Binding-site contacts:
Ligand atom F2 contacts residue ILE788 of chain 1.A at 3.9 Å.
Ligand atom C25 contacts residue MET970 of chain 1.A at 3.6 Å (hydrophobic).
Ligand atom F3 contacts residue LEU810 of chain 1.A at 3.4 Å.
Ligand atom N43 contacts residue LYS812 of chain 1.A at 3.9 Å.
Ligand atom C32 contacts residue TRP864 of chain 1.A at 3.6 Å (hydrophobic).
Ligand atom N8 contacts residue MET970 of chain 1.A at 3.5 Å.
Ligand atom C31 contacts residue TRP864 of chain 1.A at 3.2 Å (hydrophobic).
Ligand atom C31 contacts residue CYS868 of chain 1.A at 3.3 Å (hydrophobic).
Ligand atom C40 contacts residue ILE981 of chain 1.A at 3.8 Å (hydrophobic).
Ligand atom C32 contacts residue CYS868 of chain 1.A at 3.3 Å (hydrophobic).
Ligand atom C30 contacts residue MET970 of chain 1.A at 3.8 Å (hydrophobic).
Ligand atom C21 contacts residue MET970 of chain 1.A at 3.3 Å (hydrophobic).
Ligand atom C18 contacts residue ILE981 of chain 1.A at 3.7 Å (hydrophobic).
Ligand atom C26 contacts residue MET970 of chain 1.A at 3.7 Å (hydrophobic).
Ligand atom C38 contacts residue ILE981 of chain 1.A at 3.5 Å (hydrophobic).
Ligand atom N8 contacts residue TRP864 of chain 1.A at 3.8 Å.
Ligand atom C26 contacts residue TRP864 of chain 1.A at 3.5 Å (hydrophobic).
Ligand atom C18 contacts residue SER967 of chain 1.A at 3.8 Å.
Ligand atom C21 contacts residue ILE981 of chain 1.A at 3.9 Å (hydrophobic).
Ligand atom C39 contacts residue ILE862 of chain 1.A at 3.6 Å (hydrophobic).
Ligand atom N9 contacts residue TRP864 of chain 1.A at 3.8 Å.
Ligand atom C27 contacts residue TRP864 of chain 1.A at 3.8 Å (hydrophobic).
Ligand atom C24 contacts residue LEU810 of chain 1.A at 4.0 Å (hydrophobic).
Ligand atom N10 contacts residue ILE862 of chain 1.A at 3.5 Å.
Ligand atom C23 contacts residue TRP864 of chain 1.A at 3.7 Å (hydrophobic).
Ligand atom C36 contacts residue ILE862 of chain 1.A at 3.4 Å (hydrophobic).
Ligand atom C33 contacts residue ILE981 of chain 1.A at 3.9 Å (hydrophobic).
Ligand atom C23 contacts residue MET970 of chain 1.A at 3.5 Å (hydrophobic).
Ligand atom C35 contacts residue GLY863 of chain 1.A at 3.4 Å.
Ligand atom N9 contacts residue VAL865 of chain 1.A at 2.9 Å (h-bond).
Ligand atom C36 contacts residue ILE981 of chain 1.A at 4.0 Å (hydrophobic).
Ligand atom C34 contacts residue VAL865 of chain 1.A at 3.1 Å (hydrophobic).
Ligand atom F1 contacts residue LEU810 of chain 1.A at 3.5 Å.
Ligand atom C21 contacts residue THR870 of chain 1.A at 3.6 Å.
Ligand atom C30 contacts residue LEU810 of chain 1.A at 3.9 Å (hydrophobic).
Ligand atom C33 contacts residue LEU810 of chain 1.A at 3.9 Å (hydrophobic).
Ligand atom C34 contacts residue TRP864 of chain 1.A at 3.6 Å (hydrophobic).
Ligand atom C25 contacts residue TRP864 of chain 1.A at 3.9 Å (hydrophobic).
Ligand atom N43 contacts residue GLU815 of chain 1.A at 3.6 Å.
Ligand atom C19 contacts residue MET970 of chain 1.A at 3.7 Å (hydrophobic).

A small-molecule ligand and the protein it binds are described below.
Small molecule (SMILES): Nc1ccc(-c2ccc3ncc4ccc(=O)n(-c5cccc(C(F)(F)F)c5)c4c3c2)cn1

Sequence of chain 1.A:
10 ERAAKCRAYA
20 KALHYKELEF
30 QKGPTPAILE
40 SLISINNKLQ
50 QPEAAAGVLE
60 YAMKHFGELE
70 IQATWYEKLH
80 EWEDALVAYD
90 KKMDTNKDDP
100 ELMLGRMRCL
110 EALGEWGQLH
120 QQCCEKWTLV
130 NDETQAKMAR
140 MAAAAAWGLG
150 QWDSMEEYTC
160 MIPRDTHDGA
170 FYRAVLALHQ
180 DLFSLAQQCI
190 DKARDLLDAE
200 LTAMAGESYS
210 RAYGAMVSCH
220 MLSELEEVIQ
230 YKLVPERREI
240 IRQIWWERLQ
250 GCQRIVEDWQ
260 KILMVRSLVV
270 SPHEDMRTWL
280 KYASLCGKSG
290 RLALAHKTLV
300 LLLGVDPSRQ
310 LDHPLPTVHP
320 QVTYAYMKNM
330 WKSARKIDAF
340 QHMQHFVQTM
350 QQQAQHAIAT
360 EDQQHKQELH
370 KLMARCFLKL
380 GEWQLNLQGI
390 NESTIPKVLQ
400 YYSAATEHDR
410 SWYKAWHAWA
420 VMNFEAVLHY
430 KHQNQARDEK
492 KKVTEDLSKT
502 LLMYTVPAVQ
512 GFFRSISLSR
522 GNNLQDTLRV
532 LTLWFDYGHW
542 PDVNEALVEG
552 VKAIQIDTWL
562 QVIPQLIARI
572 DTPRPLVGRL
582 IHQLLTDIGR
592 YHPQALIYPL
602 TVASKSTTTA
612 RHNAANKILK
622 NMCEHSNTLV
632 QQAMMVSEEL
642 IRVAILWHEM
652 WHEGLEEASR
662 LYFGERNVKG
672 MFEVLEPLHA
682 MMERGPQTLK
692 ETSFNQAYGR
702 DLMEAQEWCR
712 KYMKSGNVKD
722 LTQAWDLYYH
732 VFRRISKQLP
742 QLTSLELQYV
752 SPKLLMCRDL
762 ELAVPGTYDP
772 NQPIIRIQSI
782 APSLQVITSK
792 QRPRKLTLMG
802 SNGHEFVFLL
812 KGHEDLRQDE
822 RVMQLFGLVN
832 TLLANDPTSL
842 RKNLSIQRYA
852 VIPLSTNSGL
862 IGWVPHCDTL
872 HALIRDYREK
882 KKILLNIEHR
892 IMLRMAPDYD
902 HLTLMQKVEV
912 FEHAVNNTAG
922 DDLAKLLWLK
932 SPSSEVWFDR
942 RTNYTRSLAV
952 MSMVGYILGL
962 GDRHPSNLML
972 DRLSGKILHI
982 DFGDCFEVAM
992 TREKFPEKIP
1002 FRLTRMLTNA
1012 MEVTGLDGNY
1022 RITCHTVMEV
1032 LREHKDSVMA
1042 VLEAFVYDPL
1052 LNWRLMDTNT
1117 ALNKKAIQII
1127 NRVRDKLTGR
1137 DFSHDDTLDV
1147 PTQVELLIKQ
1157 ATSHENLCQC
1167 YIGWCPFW